Sequence of chain 1.A:
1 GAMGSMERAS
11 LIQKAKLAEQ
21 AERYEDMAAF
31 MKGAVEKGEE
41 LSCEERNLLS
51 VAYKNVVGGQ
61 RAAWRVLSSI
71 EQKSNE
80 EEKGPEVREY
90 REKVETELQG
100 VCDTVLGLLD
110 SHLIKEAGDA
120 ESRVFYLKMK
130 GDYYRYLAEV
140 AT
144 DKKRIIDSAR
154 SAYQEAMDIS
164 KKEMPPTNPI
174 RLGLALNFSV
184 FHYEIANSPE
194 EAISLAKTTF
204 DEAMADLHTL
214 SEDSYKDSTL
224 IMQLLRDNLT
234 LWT

Binding-site contacts:
Ligand atom O06 contacts residue LYS127 of chain 1.A at 2.8 Å (salt-bridge).
Ligand atom C35 contacts residue LEU48 of chain 1.A at 4.0 Å (hydrophobic).
Ligand atom C02 contacts residue PRO172 of chain 1.A at 3.5 Å (hydrophobic).
Ligand atom C18 contacts residue LEU223 of chain 1.A at 3.6 Å (hydrophobic).
Ligand atom C16 contacts residue ASP220 of chain 1.A at 3.7 Å.
Ligand atom C05 contacts residue SER50 of chain 1.A at 3.9 Å.
Ligand atom C37 contacts residue LEU48 of chain 1.A at 3.5 Å (hydrophobic).
Ligand atom C18 contacts residue ASP220 of chain 1.A at 3.7 Å.
Ligand atom C24 contacts residue VAL51 of chain 1.A at 3.9 Å (hydrophobic).
Ligand atom C35 contacts residue VAL51 of chain 1.A at 3.8 Å (hydrophobic).
Ligand atom C11 contacts residue ASN47 of chain 1.A at 3.7 Å.
Ligand atom C36 contacts residue LEU48 of chain 1.A at 3.7 Å (hydrophobic).
Ligand atom C37 contacts residue ASN47 of chain 1.A at 3.7 Å.
Ligand atom C07 contacts residue PHE124 of chain 1.A at 3.7 Å (hydrophobic).
Ligand atom C14 contacts residue ASP220 of chain 1.A at 3.7 Å.
Ligand atom O29 contacts residue ASN47 of chain 1.A at 3.4 Å (h-bond).
Ligand atom O45 contacts residue PRO172 of chain 1.A at 3.9 Å.
Ligand atom C26 contacts residue ASP220 of chain 1.A at 4.0 Å.
Ligand atom C05 contacts residue LYS127 of chain 1.A at 3.8 Å.
Ligand atom C47 contacts residue ASN47 of chain 1.A at 3.7 Å.
Ligand atom C04 contacts residue LYS127 of chain 1.A at 3.8 Å.
Ligand atom C05 contacts residue PHE124 of chain 1.A at 3.7 Å (hydrophobic).
Ligand atom C47 contacts residue PHE124 of chain 1.A at 3.9 Å (hydrophobic).
Ligand atom O27 contacts residue ASP220 of chain 1.A at 3.2 Å (salt-bridge).
Ligand atom C11 contacts residue VAL51 of chain 1.A at 3.7 Å (hydrophobic).
Ligand atom C02 contacts residue ILE224 of chain 1.A at 3.8 Å (hydrophobic).
Ligand atom C42 contacts residue ASP220 of chain 1.A at 3.6 Å.
Ligand atom C40 contacts residue ASP220 of chain 1.A at 3.9 Å.
Ligand atom C28 contacts residue ASP220 of chain 1.A at 3.9 Å.
Ligand atom O43 contacts residue ASP220 of chain 1.A at 2.5 Å (salt-bridge).
Ligand atom C44 contacts residue ASP220 of chain 1.A at 3.5 Å.
Ligand atom C07 contacts residue LYS127 of chain 1.A at 3.5 Å.
Ligand atom O25 contacts residue VAL51 of chain 1.A at 3.8 Å.
Ligand atom O45 contacts residue ASP220 of chain 1.A at 2.9 Å (salt-bridge).
Ligand atom O19 contacts residue LEU223 of chain 1.A at 3.5 Å.
Ligand atom C20 contacts residue ASP220 of chain 1.A at 3.7 Å.
Ligand atom C37 contacts residue GLU44 of chain 1.A at 3.3 Å.
Ligand atom C28 contacts residue ASN47 of chain 1.A at 3.5 Å.
Ligand atom N17 contacts residue ASP220 of chain 1.A at 2.8 Å (salt-bridge).
Ligand atom C15 contacts residue LEU223 of chain 1.A at 3.9 Å (hydrophobic).

A protein and the small-molecule ligand that binds it are described below.
Small molecule (SMILES): C=CC(C)(C)OC[C@H]1O[C@H](O[C@@H]2C3=C([C@H](C)CNC(=O)C4CC4)C[C@H](O)[C@]3(C)/C=C3/[C@@H](COC)CC[C@H]3[C@@H](C)[C@H]2O)[C@H](O)[C@@H](O)[C@@H]1O